Binding-site contacts:
Ligand atom N3 contacts residue ASP97 of chain 1.A at 3.0 Å (salt-bridge).
Ligand atom O1 contacts residue LYS184 of chain 1.A at 3.2 Å (salt-bridge).
Ligand atom N3 contacts residue ZN1 of chain 1.D at 2.2 Å.
Ligand atom O2 contacts residue ASN193 of chain 1.A at 2.9 Å (h-bond).
Ligand atom C14 contacts residue ZN1 of chain 1.C at 3.8 Å.
Ligand atom O3 contacts residue GLN96 of chain 1.A at 3.3 Å.
Ligand atom C2 contacts residue HIS162 of chain 1.A at 3.5 Å.
Ligand atom N2 contacts residue GLN96 of chain 1.A at 2.8 Å (h-bond).
Ligand atom C1 contacts residue ASN193 of chain 1.A at 3.7 Å.
Ligand atom OXT contacts residue HIS95 of chain 1.A at 2.9 Å (h-bond).
Ligand atom O2 contacts residue GLY192 of chain 1.A at 3.3 Å.
Ligand atom N3 contacts residue HIS223 of chain 1.A at 3.5 Å (h-bond).
Ligand atom OXT contacts residue ZN1 of chain 1.C at 2.2 Å.
Ligand atom O4 contacts residue HIS95 of chain 1.A at 3.3 Å.
Ligand atom C16 contacts residue HIS223 of chain 1.A at 3.0 Å.
Ligand atom C11 contacts residue TRP66 of chain 1.A at 3.5 Å (hydrophobic).
Ligand atom O1 contacts residue HIS162 of chain 1.A at 3.7 Å.
Ligand atom OXT contacts residue HIS162 of chain 1.A at 2.7 Å.
Ligand atom O3 contacts residue ASP97 of chain 1.A at 3.4 Å (salt-bridge).
Ligand atom O3 contacts residue TRP66 of chain 1.A at 3.4 Å.
Ligand atom C2 contacts residue LYS184 of chain 1.A at 3.4 Å.
Ligand atom O2 contacts residue LYS184 of chain 1.A at 3.0 Å (salt-bridge).
Ligand atom O1 contacts residue ZN1 of chain 1.D at 2.1 Å.
Ligand atom C9 contacts residue MET40 of chain 1.A at 3.4 Å (hydrophobic).
Ligand atom C16 contacts residue ZN1 of chain 1.D at 3.4 Å.
Ligand atom C13 contacts residue ZN1 of chain 1.D at 3.2 Å.
Ligand atom C14 contacts residue ASP97 of chain 1.A at 3.7 Å.
Ligand atom O2 contacts residue HIS162 of chain 1.A at 3.7 Å.
Ligand atom O1 contacts residue CYS181 of chain 1.A at 3.0 Å.
Ligand atom O4 contacts residue ASN193 of chain 1.A at 2.9 Å (h-bond).
Ligand atom C13 contacts residue ASP97 of chain 1.A at 3.3 Å.
Ligand atom C2 contacts residue ZN1 of chain 1.D at 2.8 Å.
Ligand atom C10 contacts residue LEU38 of chain 1.A at 3.3 Å (hydrophobic).
Ligand atom C6 contacts residue ZN1 of chain 1.D at 3.8 Å.
Ligand atom C2 contacts residue HIS223 of chain 1.A at 3.7 Å.
Ligand atom C9 contacts residue LEU38 of chain 1.A at 3.7 Å (hydrophobic).
Ligand atom C12 contacts residue ZN1 of chain 1.D at 3.0 Å.
Ligand atom C15 contacts residue ZN1 of chain 1.C at 3.1 Å.
Ligand atom C15 contacts residue HIS95 of chain 1.A at 3.1 Å.
Ligand atom O1 contacts residue HIS223 of chain 1.A at 2.9 Å (h-bond).

A protein and the small-molecule ligand that binds it are described below.
Small molecule (SMILES): CC1(C)S[C@H]([C@H](NC(=O)[C@H](N)c2ccccc2)C(=O)O)N[C@H]1C(=O)O

Sequence of chain 1.A:
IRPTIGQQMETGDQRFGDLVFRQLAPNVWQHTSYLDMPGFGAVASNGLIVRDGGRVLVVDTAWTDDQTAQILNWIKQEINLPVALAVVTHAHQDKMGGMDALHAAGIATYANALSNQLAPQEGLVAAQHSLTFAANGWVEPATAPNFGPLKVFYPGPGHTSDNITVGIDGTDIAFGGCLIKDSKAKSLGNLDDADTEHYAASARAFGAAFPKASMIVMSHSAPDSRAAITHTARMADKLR